Sequence of chain 5.A:
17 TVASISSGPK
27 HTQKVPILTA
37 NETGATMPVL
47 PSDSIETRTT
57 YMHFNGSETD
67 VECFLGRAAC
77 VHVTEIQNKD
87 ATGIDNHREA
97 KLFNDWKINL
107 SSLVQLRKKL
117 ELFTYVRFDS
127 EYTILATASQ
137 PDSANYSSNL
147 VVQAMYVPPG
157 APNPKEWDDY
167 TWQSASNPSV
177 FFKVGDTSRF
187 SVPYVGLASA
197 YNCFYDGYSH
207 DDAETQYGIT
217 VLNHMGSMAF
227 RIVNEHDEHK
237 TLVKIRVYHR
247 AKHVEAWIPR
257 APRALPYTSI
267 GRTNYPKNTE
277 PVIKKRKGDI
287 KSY

Sequence of chain 6.C:
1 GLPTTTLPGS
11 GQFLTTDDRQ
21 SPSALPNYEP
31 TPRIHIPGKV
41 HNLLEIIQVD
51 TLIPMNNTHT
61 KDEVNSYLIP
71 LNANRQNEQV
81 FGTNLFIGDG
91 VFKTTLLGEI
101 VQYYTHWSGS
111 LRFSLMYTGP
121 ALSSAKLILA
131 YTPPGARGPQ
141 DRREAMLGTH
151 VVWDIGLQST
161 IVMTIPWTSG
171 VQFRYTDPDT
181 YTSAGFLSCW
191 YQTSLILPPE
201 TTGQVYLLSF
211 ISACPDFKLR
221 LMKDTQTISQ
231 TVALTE

Sequence of chain 5.C:
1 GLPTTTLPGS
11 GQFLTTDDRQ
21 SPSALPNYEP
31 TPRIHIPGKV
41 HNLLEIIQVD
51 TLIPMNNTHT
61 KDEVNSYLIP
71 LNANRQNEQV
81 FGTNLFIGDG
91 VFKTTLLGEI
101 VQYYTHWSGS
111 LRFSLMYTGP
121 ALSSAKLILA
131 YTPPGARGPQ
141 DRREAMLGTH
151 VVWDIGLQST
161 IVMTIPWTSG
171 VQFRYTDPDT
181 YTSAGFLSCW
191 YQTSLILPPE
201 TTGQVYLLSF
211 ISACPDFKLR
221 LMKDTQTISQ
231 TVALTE

This small molecule binds to this protein.
Small molecule (SMILES): Cc1cc(CCCCCCCOc2ccc(C3=N[C@@H](C)CO3)cc2Cl)on1

Binding-site contacts:
Ligand atom C31 contacts residue PRO174 of chain 5.A at 3.3 Å (hydrophobic).
Ligand atom C31 contacts residue VAL176 of chain 5.A at 3.3 Å (hydrophobic).
Ligand atom O1 contacts residue TYR152 of chain 5.A at 3.9 Å.
Ligand atom C4 contacts residue PHE186 of chain 5.A at 3.7 Å (hydrophobic).
Ligand atom O1 contacts residue ALA24 of chain 5.C at 3.4 Å.
Ligand atom C5C contacts residue ILE104 of chain 5.A at 4.0 Å (hydrophobic).
Ligand atom C5 contacts residue PHE186 of chain 5.A at 3.7 Å (hydrophobic).
Ligand atom C4A contacts residue ASN198 of chain 5.A at 3.9 Å.
Ligand atom O1 contacts residue PHE186 of chain 5.A at 3.8 Å.
Ligand atom C2B contacts residue TYR197 of chain 5.A at 3.3 Å (hydrophobic).
Ligand atom C4B contacts residue LEU106 of chain 5.A at 3.7 Å (hydrophobic).
Ligand atom C5A contacts residue VAL122 of chain 5.A at 3.9 Å (hydrophobic).
Ligand atom C5A contacts residue CYS199 of chain 5.A at 3.9 Å (hydrophobic).
Ligand atom C5C contacts residue TYR128 of chain 5.A at 3.7 Å (hydrophobic).
Ligand atom C4C contacts residue TYR152 of chain 5.A at 3.9 Å (hydrophobic).
Ligand atom C3B contacts residue TYR197 of chain 5.A at 3.3 Å (hydrophobic).
Ligand atom N3A contacts residue ASN219 of chain 5.A at 3.4 Å (h-bond).
Ligand atom C1C contacts residue TYR152 of chain 5.A at 3.9 Å (hydrophobic).
Ligand atom CL1 contacts residue ILE104 of chain 5.A at 3.6 Å.
Ligand atom C3C contacts residue VAL188 of chain 5.A at 3.3 Å (hydrophobic).
Ligand atom CL1 contacts residue MET221 of chain 5.A at 3.8 Å.
Ligand atom O1 contacts residue VAL188 of chain 5.A at 3.8 Å.
Ligand atom N2 contacts residue PHE186 of chain 5.A at 4.0 Å.
Ligand atom C31 contacts residue ALA150 of chain 5.A at 3.5 Å (hydrophobic).
Ligand atom C3 contacts residue PHE186 of chain 5.A at 3.9 Å (hydrophobic).
Ligand atom C31 contacts residue SER175 of chain 5.A at 3.5 Å.
Ligand atom C4 contacts residue TYR152 of chain 5.A at 3.7 Å (hydrophobic).
Ligand atom C6C contacts residue VAL191 of chain 5.A at 3.3 Å (hydrophobic).
Ligand atom N2 contacts residue PRO174 of chain 5.A at 3.7 Å.
Ligand atom C3 contacts residue PRO174 of chain 5.A at 3.7 Å (hydrophobic).
Ligand atom CL1 contacts residue ASN105 of chain 5.A at 3.3 Å.
Ligand atom CM1 contacts residue CYS199 of chain 5.A at 3.8 Å (hydrophobic).
Ligand atom C3B contacts residue LEU106 of chain 5.A at 3.8 Å (hydrophobic).
Ligand atom O1B contacts residue MET221 of chain 5.A at 3.8 Å.
Ligand atom C3C contacts residue TYR128 of chain 5.A at 3.6 Å (hydrophobic).
Ligand atom C7C contacts residue TYR128 of chain 5.A at 3.5 Å (hydrophobic).
Ligand atom O1A contacts residue VAL122 of chain 5.A at 4.0 Å.
Ligand atom N2 contacts residue ALA24 of chain 5.C at 3.1 Å.
Ligand atom C5 contacts residue TYR152 of chain 5.A at 3.6 Å (hydrophobic).
Ligand atom C2C contacts residue VAL188 of chain 5.A at 2.8 Å (hydrophobic).